Binding-site contacts:
Ligand atom N1 contacts residue ASN195 of chain 1.A at 3.1 Å (h-bond).
Ligand atom C1 contacts residue ASN195 of chain 1.A at 3.4 Å.
Ligand atom C11 contacts residue ASN198 of chain 1.A at 3.8 Å.
Ligand atom O1 contacts residue ASN195 of chain 1.A at 2.9 Å (h-bond).
Ligand atom C8 contacts residue ASN198 of chain 1.A at 3.6 Å.
Ligand atom C5 contacts residue ASN195 of chain 1.A at 3.2 Å.
Ligand atom C16 contacts residue GLY125 of chain 1.A at 3.8 Å.
Ligand atom C6 contacts residue TRP226 of chain 1.A at 3.8 Å (hydrophobic).
Ligand atom N1 contacts residue ASN198 of chain 1.A at 3.2 Å (h-bond).
Ligand atom C13 contacts residue ILE126 of chain 1.A at 3.6 Å (hydrophobic).
Ligand atom C15 contacts residue MET121 of chain 1.A at 3.6 Å (hydrophobic).
Ligand atom O3 contacts residue TRP122 of chain 1.A at 3.2 Å.
Ligand atom N3 contacts residue TRP122 of chain 1.A at 3.8 Å.
Ligand atom C8 contacts residue LEU202 of chain 1.A at 3.7 Å (hydrophobic).
Ligand atom C9 contacts residue PHE203 of chain 1.A at 3.6 Å (hydrophobic).
Ligand atom O3 contacts residue GLY125 of chain 1.A at 3.3 Å.
Ligand atom C16 contacts residue MET121 of chain 1.A at 3.7 Å (hydrophobic).
Ligand atom C8 contacts residue PHE129 of chain 1.A at 3.7 Å (hydrophobic).
Ligand atom N2 contacts residue TRP164 of chain 1.A at 3.5 Å.
Ligand atom O1 contacts residue PHE129 of chain 1.A at 3.6 Å.
Ligand atom C11 contacts residue LEU202 of chain 1.A at 3.6 Å (hydrophobic).
Ligand atom C1 contacts residue PHE129 of chain 1.A at 3.8 Å (hydrophobic).
Ligand atom C6 contacts residue ILE126 of chain 1.A at 3.6 Å (hydrophobic).
Ligand atom C3 contacts residue GLY125 of chain 1.A at 3.8 Å.
Ligand atom S1 contacts residue MET161 of chain 1.A at 3.4 Å (h-bond).
Ligand atom C14 contacts residue TYR167 of chain 1.A at 3.5 Å (hydrophobic).
Ligand atom O3 contacts residue MET121 of chain 1.A at 3.7 Å.
Ligand atom C4 contacts residue PHE129 of chain 1.A at 3.7 Å (hydrophobic).
Ligand atom C2 contacts residue ASN195 of chain 1.A at 2.8 Å.
Ligand atom N2 contacts residue PHE129 of chain 1.A at 3.5 Å.
Ligand atom O1 contacts residue TRP164 of chain 1.A at 3.4 Å.
Ligand atom N1 contacts residue PHE129 of chain 1.A at 3.8 Å.
Ligand atom C7 contacts residue THR168 of chain 1.A at 3.5 Å.
Ligand atom C2 contacts residue PHE129 of chain 1.A at 3.7 Å (hydrophobic).
Ligand atom C5 contacts residue TRP226 of chain 1.A at 3.7 Å (hydrophobic).
Ligand atom N2 contacts residue ASN195 of chain 1.A at 3.3 Å (h-bond).
Ligand atom C9 contacts residue GLU199 of chain 1.A at 3.5 Å.
Ligand atom C11 contacts residue GLU199 of chain 1.A at 3.7 Å.
Ligand atom C12 contacts residue THR168 of chain 1.A at 3.6 Å.
Ligand atom C3 contacts residue TRP122 of chain 1.A at 3.5 Å (hydrophobic).

A protein and the small-molecule ligand that binds it are described below.
Small molecule (SMILES): CC(C)(C)OC(=O)N1CCC(c2nc(-c3cccs3)no2)CC1

Sequence of chain 1.A:
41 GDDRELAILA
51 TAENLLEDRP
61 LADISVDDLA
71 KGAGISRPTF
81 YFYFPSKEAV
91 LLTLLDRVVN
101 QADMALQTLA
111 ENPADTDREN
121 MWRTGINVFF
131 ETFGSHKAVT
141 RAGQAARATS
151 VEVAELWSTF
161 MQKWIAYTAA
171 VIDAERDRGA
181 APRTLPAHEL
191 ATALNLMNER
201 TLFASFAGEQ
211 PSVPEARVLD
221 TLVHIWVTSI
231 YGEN